Sequence of chain 1.D:
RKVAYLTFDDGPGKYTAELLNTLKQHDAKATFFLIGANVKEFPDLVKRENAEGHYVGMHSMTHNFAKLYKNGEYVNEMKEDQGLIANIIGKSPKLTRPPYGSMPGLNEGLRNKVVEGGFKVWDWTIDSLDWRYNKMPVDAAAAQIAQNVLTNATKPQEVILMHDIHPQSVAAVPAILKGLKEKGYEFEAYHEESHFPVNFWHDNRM

Binding-site contacts:
Ligand atom O14 contacts residue HIS59 of chain 1.D at 2.9 Å (h-bond).
Ligand atom C7 contacts residue TRP124 of chain 1.D at 3.4 Å (hydrophobic).
Ligand atom N13 contacts residue LEU161 of chain 1.D at 4.0 Å.
Ligand atom C9 contacts residue TRP131 of chain 1.D at 4.2 Å (hydrophobic).
Ligand atom C11 contacts residue TYR100 of chain 1.D at 3.6 Å (hydrophobic).
Ligand atom C7 contacts residue TYR100 of chain 1.D at 3.8 Å (hydrophobic).
Ligand atom C2 contacts residue TYR100 of chain 1.D at 3.6 Å (hydrophobic).
Ligand atom O12 contacts residue HIS59 of chain 1.D at 3.4 Å (h-bond).
Ligand atom C7 contacts residue LEU161 of chain 1.D at 4.0 Å (hydrophobic).
Ligand atom C1 contacts residue HIS59 of chain 1.D at 4.1 Å.
Ligand atom C10 contacts residue TYR100 of chain 1.D at 3.4 Å (hydrophobic).
Ligand atom O12 contacts residue HIS63 of chain 1.D at 3.2 Å (h-bond).
Ligand atom C3 contacts residue TYR100 of chain 1.D at 3.9 Å (hydrophobic).
Ligand atom C11 contacts residue ZN1 of chain 1.P at 4.2 Å.
Ligand atom O14 contacts residue ZN1 of chain 1.P at 2.1 Å.
Ligand atom O14 contacts residue ASP9 of chain 1.D at 2.6 Å (salt-bridge).
Ligand atom N13 contacts residue ASP9 of chain 1.D at 3.0 Å (salt-bridge).
Ligand atom O12 contacts residue ZN1 of chain 1.P at 2.4 Å.
Ligand atom C6 contacts residue TRP124 of chain 1.D at 3.5 Å (hydrophobic).
Ligand atom C4 contacts residue TYR100 of chain 1.D at 4.1 Å (hydrophobic).
Ligand atom O14 contacts residue HIS163 of chain 1.D at 3.0 Å (h-bond).
Ligand atom O14 contacts residue HIS63 of chain 1.D at 4.2 Å.
Ligand atom C1 contacts residue ASP9 of chain 1.D at 4.1 Å.
Ligand atom C1 contacts residue ZN1 of chain 1.P at 3.0 Å.
Ligand atom O12 contacts residue TYR100 of chain 1.D at 2.9 Å (h-bond).
Ligand atom N13 contacts residue HIS163 of chain 1.D at 3.2 Å (h-bond).
Ligand atom C6 contacts residue LEU161 of chain 1.D at 4.3 Å (hydrophobic).
Ligand atom C8 contacts residue TYR100 of chain 1.D at 4.1 Å (hydrophobic).
Ligand atom C1 contacts residue TYR100 of chain 1.D at 3.5 Å (hydrophobic).
Ligand atom N13 contacts residue HIS59 of chain 1.D at 3.9 Å.
Ligand atom C1 contacts residue HIS163 of chain 1.D at 4.0 Å.
Ligand atom C7 contacts residue GLY101 of chain 1.D at 4.1 Å.
Ligand atom O14 contacts residue ASP10 of chain 1.D at 3.2 Å (salt-bridge).
Ligand atom O12 contacts residue PRO99 of chain 1.D at 3.4 Å.
Ligand atom C8 contacts residue TRP131 of chain 1.D at 3.9 Å (hydrophobic).
Ligand atom N13 contacts residue ZN1 of chain 1.P at 3.1 Å.
Ligand atom C9 contacts residue TYR100 of chain 1.D at 3.8 Å (hydrophobic).
Ligand atom C11 contacts residue HIS63 of chain 1.D at 4.1 Å.
Ligand atom O12 contacts residue PRO98 of chain 1.D at 4.1 Å.
Ligand atom C6 contacts residue TYR100 of chain 1.D at 4.2 Å (hydrophobic).

A small-molecule ligand and the protein it binds are described below.
Small molecule (SMILES): O=C(NO)c1cccc2ccccc12